Binding-site contacts:
Ligand atom C1 contacts residue ASN62 of chain 1.A at 1.4 Å.
Ligand atom O5 contacts residue ASN62 of chain 1.A at 2.4 Å (h-bond).
Ligand atom C5 contacts residue ASN62 of chain 1.A at 3.7 Å.
Ligand atom C8 contacts residue ASN55 of chain 1.A at 3.4 Å.
Ligand atom C2 contacts residue ASN62 of chain 1.A at 2.5 Å.
Ligand atom C7 contacts residue PRO59 of chain 1.A at 4.4 Å (hydrophobic).
Ligand atom C1 contacts residue PRO60 of chain 1.A at 4.1 Å (hydrophobic).
Ligand atom C7 contacts residue PRO60 of chain 1.A at 3.7 Å (hydrophobic).
Ligand atom C4 contacts residue ASN62 of chain 1.A at 4.3 Å.
Ligand atom O3 contacts residue PRO59 of chain 1.A at 3.9 Å.
Ligand atom C8 contacts residue ASN62 of chain 1.A at 4.4 Å.
Ligand atom O7 contacts residue ASN62 of chain 1.A at 3.2 Å (h-bond).
Ligand atom C8 contacts residue PRO59 of chain 1.A at 3.8 Å (hydrophobic).
Ligand atom C3 contacts residue ASN62 of chain 1.A at 3.8 Å.
Ligand atom N2 contacts residue PRO59 of chain 1.A at 3.8 Å.
Ligand atom C8 contacts residue PRO60 of chain 1.A at 3.5 Å (hydrophobic).
Ligand atom C7 contacts residue ASN62 of chain 1.A at 3.2 Å.
Ligand atom C2 contacts residue PRO60 of chain 1.A at 4.2 Å (hydrophobic).
Ligand atom N2 contacts residue ASN62 of chain 1.A at 2.9 Å (h-bond).
Ligand atom N2 contacts residue PRO60 of chain 1.A at 3.3 Å (h-bond).
Ligand atom C3 contacts residue PRO59 of chain 1.A at 4.3 Å (hydrophobic).

Sequence of chain 1.A:
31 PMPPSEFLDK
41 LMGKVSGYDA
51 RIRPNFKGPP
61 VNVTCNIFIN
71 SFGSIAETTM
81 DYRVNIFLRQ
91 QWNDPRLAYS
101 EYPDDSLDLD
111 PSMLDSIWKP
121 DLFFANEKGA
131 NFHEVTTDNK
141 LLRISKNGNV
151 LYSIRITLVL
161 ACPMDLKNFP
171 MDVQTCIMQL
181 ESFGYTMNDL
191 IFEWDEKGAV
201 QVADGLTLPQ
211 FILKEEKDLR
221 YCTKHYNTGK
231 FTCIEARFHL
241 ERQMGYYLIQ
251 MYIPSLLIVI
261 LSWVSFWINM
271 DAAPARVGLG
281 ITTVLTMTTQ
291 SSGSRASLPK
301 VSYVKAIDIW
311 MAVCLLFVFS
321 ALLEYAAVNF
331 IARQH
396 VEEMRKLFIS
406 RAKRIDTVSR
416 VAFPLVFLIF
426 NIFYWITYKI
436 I

A small-molecule ligand and the protein it binds are described below.
Small molecule (SMILES): CC(=O)N[C@H]1[C@H](O[C@H]2[C@H](O)[C@@H](NC(C)=O)CO[C@@H]2CO)O[C@H](CO)[C@@H](O[C@@H]2O[C@H](CO)[C@@H](O)[C@H](O)[C@@H]2O)[C@@H]1O